Sequence of chain 1.C:
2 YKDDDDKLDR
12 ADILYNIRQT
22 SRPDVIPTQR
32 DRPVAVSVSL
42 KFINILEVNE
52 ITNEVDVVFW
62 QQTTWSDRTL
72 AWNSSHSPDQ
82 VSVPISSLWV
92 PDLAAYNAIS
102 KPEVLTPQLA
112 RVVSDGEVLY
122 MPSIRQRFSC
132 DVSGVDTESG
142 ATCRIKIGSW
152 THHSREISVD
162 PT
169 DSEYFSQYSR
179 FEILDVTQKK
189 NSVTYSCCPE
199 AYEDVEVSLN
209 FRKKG

The protein below binds the small molecule below.
Small molecule (SMILES): CC(=O)N[C@@H]1[C@@H](O)[C@H](O)[C@@H](CO)O[C@H]1O

Binding-site contacts:
Ligand atom O7 contacts residue ASN74 of chain 1.C at 3.5 Å (h-bond).
Ligand atom C2 contacts residue ASN74 of chain 1.C at 2.3 Å.
Ligand atom C3 contacts residue ASN74 of chain 1.C at 3.6 Å.
Ligand atom O6 contacts residue ASN74 of chain 1.C at 4.5 Å.
Ligand atom N2 contacts residue SER76 of chain 1.C at 4.5 Å.
Ligand atom C1 contacts residue ASN74 of chain 1.C at 1.4 Å.
Ligand atom N2 contacts residue ASN74 of chain 1.C at 2.6 Å (h-bond).
Ligand atom C2 contacts residue SER76 of chain 1.C at 4.3 Å.
Ligand atom C4 contacts residue ASN74 of chain 1.C at 4.2 Å.
Ligand atom C5 contacts residue ASN74 of chain 1.C at 3.7 Å.
Ligand atom C8 contacts residue ASN74 of chain 1.C at 4.0 Å.
Ligand atom C7 contacts residue ASN74 of chain 1.C at 3.1 Å.
Ligand atom O5 contacts residue SER76 of chain 1.C at 3.9 Å.
Ligand atom O5 contacts residue ASN74 of chain 1.C at 2.4 Å (h-bond).
Ligand atom C1 contacts residue SER76 of chain 1.C at 3.2 Å.